Sequence of chain 2.A:
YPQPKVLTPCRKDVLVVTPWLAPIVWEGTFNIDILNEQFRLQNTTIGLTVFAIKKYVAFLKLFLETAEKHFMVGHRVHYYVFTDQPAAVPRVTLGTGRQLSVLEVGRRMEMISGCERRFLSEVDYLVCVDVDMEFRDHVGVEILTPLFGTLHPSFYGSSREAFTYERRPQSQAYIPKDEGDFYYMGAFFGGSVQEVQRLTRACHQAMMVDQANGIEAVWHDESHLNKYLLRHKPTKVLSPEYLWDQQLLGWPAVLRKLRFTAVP

Binding-site contacts:
Ligand atom C3 contacts residue HIS171 of chain 2.A at 4.3 Å.
Ligand atom O3 contacts residue TRP238 of chain 2.A at 4.5 Å.
Ligand atom O4 contacts residue GLU241 of chain 2.A at 2.8 Å (salt-bridge).
Ligand atom C4 contacts residue TRP238 of chain 2.A at 3.6 Å (hydrophobic).
Ligand atom C2 contacts residue MET204 of chain 2.A at 4.3 Å (hydrophobic).
Ligand atom O4 contacts residue MET204 of chain 2.A at 3.9 Å.
Ligand atom O1 contacts residue SER173 of chain 2.A at 3.9 Å.
Ligand atom O3 contacts residue MET204 of chain 2.A at 3.8 Å.
Ligand atom O6 contacts residue THR183 of chain 2.A at 2.7 Å (h-bond).
Ligand atom C4 contacts residue GLU241 of chain 2.A at 3.5 Å.
Ligand atom C6 contacts residue HIS171 of chain 2.A at 3.9 Å.
Ligand atom O1 contacts residue HIS171 of chain 2.A at 3.7 Å.
Ligand atom O6 contacts residue PHE174 of chain 2.A at 3.4 Å.
Ligand atom C6 contacts residue PHE174 of chain 2.A at 4.2 Å (hydrophobic).
Ligand atom O6 contacts residue TRP238 of chain 2.A at 3.5 Å (h-bond).
Ligand atom C1 contacts residue HIS171 of chain 2.A at 3.8 Å.
Ligand atom C3 contacts residue TRP238 of chain 2.A at 3.8 Å (hydrophobic).
Ligand atom C4 contacts residue HIS171 of chain 2.A at 3.6 Å.
Ligand atom O6 contacts residue TYR202 of chain 2.A at 4.2 Å.
Ligand atom O5 contacts residue PHE174 of chain 2.A at 4.1 Å.
Ligand atom C6 contacts residue TYR202 of chain 2.A at 3.6 Å (hydrophobic).
Ligand atom C5 contacts residue HIS171 of chain 2.A at 3.7 Å.
Ligand atom O4 contacts residue HIS171 of chain 2.A at 2.7 Å (h-bond).
Ligand atom C5 contacts residue GLU241 of chain 2.A at 4.1 Å.
Ligand atom C6 contacts residue GLU241 of chain 2.A at 3.5 Å.
Ligand atom C2 contacts residue HIS171 of chain 2.A at 3.8 Å.
Ligand atom C6 contacts residue TRP238 of chain 2.A at 3.5 Å (hydrophobic).
Ligand atom C6 contacts residue THR183 of chain 2.A at 3.2 Å.
Ligand atom O5 contacts residue HIS171 of chain 2.A at 3.0 Å (h-bond).
Ligand atom C5 contacts residue TRP238 of chain 2.A at 3.7 Å (hydrophobic).

A protein and the small-molecule ligand that binds it are described below.
Small molecule (SMILES): OC[C@H]1O[C@@H](O)[C@H](O)[C@@H](O)[C@H]1O